This protein binds this small molecule.
Small molecule (SMILES): CC(=O)N[C@H]1[C@H](O[C@H]2[C@H](O)[C@@H](NC(C)=O)CO[C@@H]2CO)O[C@H](CO)[C@@H](O)[C@@H]1O

Sequence of chain 1.A:
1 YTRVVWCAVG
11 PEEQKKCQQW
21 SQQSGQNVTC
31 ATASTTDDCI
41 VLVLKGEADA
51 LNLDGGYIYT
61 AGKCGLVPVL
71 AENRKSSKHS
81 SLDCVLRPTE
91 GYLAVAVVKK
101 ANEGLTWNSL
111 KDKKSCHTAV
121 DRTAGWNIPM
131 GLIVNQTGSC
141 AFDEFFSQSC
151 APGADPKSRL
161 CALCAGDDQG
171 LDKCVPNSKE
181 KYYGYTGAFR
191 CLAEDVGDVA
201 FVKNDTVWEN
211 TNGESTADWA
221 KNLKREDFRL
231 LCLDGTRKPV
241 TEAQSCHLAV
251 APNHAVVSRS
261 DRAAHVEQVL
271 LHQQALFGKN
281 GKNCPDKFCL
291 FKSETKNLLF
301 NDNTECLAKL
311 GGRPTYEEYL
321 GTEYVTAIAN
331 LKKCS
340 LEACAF

Binding-site contacts:
Ligand atom O6 contacts residue THR326 of chain 1.A at 2.8 Å (h-bond).
Ligand atom C8 contacts residue GLY131 of chain 1.A at 3.8 Å.
Ligand atom C2 contacts residue THR326 of chain 1.A at 4.3 Å.
Ligand atom O5 contacts residue THR326 of chain 1.A at 3.5 Å (h-bond).
Ligand atom O6 contacts residue GLU323 of chain 1.A at 2.9 Å (salt-bridge).
Ligand atom C2 contacts residue ASN330 of chain 1.A at 3.6 Å.
Ligand atom C6 contacts residue ASN330 of chain 1.A at 4.4 Å.
Ligand atom O7 contacts residue ASN330 of chain 1.A at 2.4 Å (h-bond).
Ligand atom C6 contacts residue GLU323 of chain 1.A at 3.2 Å.
Ligand atom C1 contacts residue GLY131 of chain 1.A at 4.5 Å.
Ligand atom C3 contacts residue ASN330 of chain 1.A at 4.5 Å.
Ligand atom C7 contacts residue ASN330 of chain 1.A at 2.8 Å.
Ligand atom C4 contacts residue THR326 of chain 1.A at 4.3 Å.
Ligand atom C5 contacts residue ASN330 of chain 1.A at 4.1 Å.
Ligand atom O6 contacts residue THR322 of chain 1.A at 4.3 Å.
Ligand atom O7 contacts residue LEU132 of chain 1.A at 3.4 Å.
Ligand atom O5 contacts residue ASN135 of chain 1.A at 2.2 Å (h-bond).
Ligand atom N2 contacts residue ASN330 of chain 1.A at 3.5 Å (h-bond).
Ligand atom C7 contacts residue GLY131 of chain 1.A at 4.3 Å.
Ligand atom C2 contacts residue ASN135 of chain 1.A at 2.2 Å.
Ligand atom C4 contacts residue ASN135 of chain 1.A at 3.7 Å.
Ligand atom C8 contacts residue ASN330 of chain 1.A at 2.8 Å.
Ligand atom C1 contacts residue THR326 of chain 1.A at 4.2 Å.
Ligand atom C5 contacts residue THR326 of chain 1.A at 4.2 Å.
Ligand atom C3 contacts residue ASN135 of chain 1.A at 3.4 Å.
Ligand atom O3 contacts residue ALA327 of chain 1.A at 4.4 Å.
Ligand atom C4 contacts residue ASN330 of chain 1.A at 4.3 Å.
Ligand atom N2 contacts residue ASN135 of chain 1.A at 2.7 Å (h-bond).
Ligand atom N2 contacts residue GLY131 of chain 1.A at 4.0 Å.
Ligand atom O7 contacts residue ASN135 of chain 1.A at 3.8 Å.
Ligand atom C1 contacts residue ASN330 of chain 1.A at 3.7 Å.
Ligand atom C8 contacts residue ILE128 of chain 1.A at 4.1 Å (hydrophobic).
Ligand atom O4 contacts residue ASN330 of chain 1.A at 3.4 Å (h-bond).
Ligand atom C8 contacts residue LEU132 of chain 1.A at 3.1 Å (hydrophobic).
Ligand atom C5 contacts residue ASN135 of chain 1.A at 3.4 Å.
Ligand atom C7 contacts residue ASN135 of chain 1.A at 3.5 Å.
Ligand atom C7 contacts residue LEU132 of chain 1.A at 3.6 Å (hydrophobic).
Ligand atom C6 contacts residue THR326 of chain 1.A at 4.0 Å.
Ligand atom C1 contacts residue ASN135 of chain 1.A at 1.4 Å.